Binding-site contacts:
Ligand atom CAH contacts residue TYR47 of chain 1.C at 3.8 Å (hydrophobic).
Ligand atom NAR contacts residue HIS59 of chain 1.C at 3.1 Å (h-bond).
Ligand atom CAC contacts residue TYR47 of chain 1.C at 3.8 Å (hydrophobic).
Ligand atom NAQ contacts residue PRO48 of chain 1.C at 3.9 Å.
Ligand atom CAT contacts residue TYR61 of chain 1.C at 3.7 Å (hydrophobic).
Ligand atom N contacts residue TYR47 of chain 1.C at 3.7 Å.
Ligand atom CAY contacts residue TYR47 of chain 1.C at 3.6 Å (hydrophobic).
Ligand atom OAE contacts residue TYR61 of chain 1.C at 3.5 Å.
Ligand atom CAC contacts residue TRP37 of chain 1.C at 3.7 Å (hydrophobic).
Ligand atom OD1 contacts residue HIS64 of chain 1.C at 2.7 Å (h-bond).
Ligand atom CAW contacts residue TYR47 of chain 1.C at 3.8 Å (hydrophobic).
Ligand atom CB contacts residue TRP66 of chain 1.C at 3.6 Å (hydrophobic).
Ligand atom CAX contacts residue TYR47 of chain 1.C at 4.0 Å (hydrophobic).
Ligand atom CG contacts residue SER60 of chain 1.C at 3.9 Å.
Ligand atom CAV contacts residue TYR47 of chain 1.C at 3.8 Å (hydrophobic).
Ligand atom OD1 contacts residue SER60 of chain 1.C at 2.8 Å (h-bond).
Ligand atom CAI contacts residue TYR47 of chain 1.C at 3.8 Å (hydrophobic).
Ligand atom C contacts residue TYR47 of chain 1.C at 3.4 Å (hydrophobic).
Ligand atom CAA contacts residue PRO48 of chain 1.C at 3.9 Å (hydrophobic).
Ligand atom O contacts residue TYR47 of chain 1.C at 2.6 Å (h-bond).
Ligand atom CD2 contacts residue TYR47 of chain 1.C at 3.5 Å (hydrophobic).
Ligand atom CAJ contacts residue PRO48 of chain 1.C at 3.2 Å (hydrophobic).
Ligand atom CA contacts residue HIS59 of chain 1.C at 3.4 Å.
Ligand atom CAX contacts residue ILE58 of chain 1.C at 3.9 Å (hydrophobic).
Ligand atom CG contacts residue HIS64 of chain 1.C at 3.6 Å.
Ligand atom CAD contacts residue TRP37 of chain 1.C at 3.8 Å (hydrophobic).
Ligand atom CAH contacts residue HIS59 of chain 1.C at 3.6 Å.
Ligand atom CB contacts residue HIS59 of chain 1.C at 3.5 Å.
Ligand atom C contacts residue HIS59 of chain 1.C at 3.8 Å.
Ligand atom OD1 contacts residue TYR61 of chain 1.C at 3.8 Å.
Ligand atom CA contacts residue TYR47 of chain 1.C at 3.7 Å (hydrophobic).
Ligand atom CG contacts residue TRP66 of chain 1.C at 3.6 Å (hydrophobic).
Ligand atom NAQ contacts residue ARG56 of chain 1.C at 3.5 Å.
Ligand atom CG contacts residue TYR47 of chain 1.C at 3.8 Å (hydrophobic).
Ligand atom CD2 contacts residue HIS64 of chain 1.C at 3.8 Å.
Ligand atom CB contacts residue TYR47 of chain 1.C at 3.5 Å (hydrophobic).
Ligand atom SAS contacts residue TYR47 of chain 1.C at 3.6 Å.
Ligand atom CAI contacts residue ILE58 of chain 1.C at 3.7 Å (hydrophobic).
Ligand atom CG contacts residue TRP37 of chain 1.C at 3.9 Å (hydrophobic).
Ligand atom CD2 contacts residue TRP37 of chain 1.C at 3.6 Å (hydrophobic).

A small-molecule ligand and the protein it binds are described below.
Small molecule (SMILES): Cc1cc(CNC(=O)[C@@H]2C[C@@H](O)CN2C(=O)CC(C)(C)C)ccc1-c1cncs1

Sequence of chain 1.C:
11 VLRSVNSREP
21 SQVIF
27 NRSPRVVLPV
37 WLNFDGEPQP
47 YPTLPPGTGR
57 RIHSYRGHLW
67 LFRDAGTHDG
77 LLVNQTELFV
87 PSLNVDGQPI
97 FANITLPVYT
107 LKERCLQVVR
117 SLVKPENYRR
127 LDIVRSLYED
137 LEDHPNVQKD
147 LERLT